Sequence of chain 1.A:
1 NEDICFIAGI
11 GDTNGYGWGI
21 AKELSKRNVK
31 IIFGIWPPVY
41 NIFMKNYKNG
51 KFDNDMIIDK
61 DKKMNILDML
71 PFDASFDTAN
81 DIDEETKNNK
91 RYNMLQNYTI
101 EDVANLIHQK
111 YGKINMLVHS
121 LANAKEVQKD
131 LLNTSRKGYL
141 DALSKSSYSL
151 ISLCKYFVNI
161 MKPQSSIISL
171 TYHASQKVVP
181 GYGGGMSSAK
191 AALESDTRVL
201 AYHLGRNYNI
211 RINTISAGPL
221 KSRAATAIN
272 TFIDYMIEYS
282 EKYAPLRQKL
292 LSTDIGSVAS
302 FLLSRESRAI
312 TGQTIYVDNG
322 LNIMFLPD

Binding-site contacts:
Ligand atom C1 contacts residue TYR182 of chain 1.A at 3.3 Å (hydrophobic).
Ligand atom C3 contacts residue ALA225 of chain 1.A at 3.6 Å (hydrophobic).
Ligand atom C12 contacts residue ILE228 of chain 1.A at 4.2 Å (hydrophobic).
Ligand atom C9 contacts residue ALA224 of chain 1.A at 3.4 Å (hydrophobic).
Ligand atom C6 contacts residue NAD1 of chain 1.C at 3.5 Å.
Ligand atom CL15 contacts residue VAL127 of chain 1.A at 3.8 Å.
Ligand atom CL14 contacts residue PHE273 of chain 1.A at 3.5 Å.
Ligand atom C8 contacts residue NAD1 of chain 1.C at 3.9 Å.
Ligand atom C13 contacts residue ILE228 of chain 1.A at 3.8 Å (hydrophobic).
Ligand atom C9 contacts residue ALA122 of chain 1.A at 3.8 Å (hydrophobic).
Ligand atom C2 contacts residue TYR182 of chain 1.A at 4.1 Å (hydrophobic).
Ligand atom C3 contacts residue NAD1 of chain 1.C at 3.0 Å.
Ligand atom CL14 contacts residue TYR172 of chain 1.A at 3.4 Å.
Ligand atom O17 contacts residue NAD1 of chain 1.C at 2.9 Å (h-bond).
Ligand atom C12 contacts residue VAL127 of chain 1.A at 4.0 Å (hydrophobic).
Ligand atom C10 contacts residue ALA224 of chain 1.A at 3.7 Å (hydrophobic).
Ligand atom O17 contacts residue TYR172 of chain 1.A at 3.9 Å.
Ligand atom C4 contacts residue NAD1 of chain 1.C at 3.3 Å.
Ligand atom CL16 contacts residue ALA122 of chain 1.A at 3.7 Å.
Ligand atom C12 contacts residue MET186 of chain 1.A at 3.9 Å (hydrophobic).
Ligand atom C6 contacts residue TYR182 of chain 1.A at 3.4 Å (hydrophobic).
Ligand atom C3 contacts residue ILE228 of chain 1.A at 3.7 Å (hydrophobic).
Ligand atom C4 contacts residue ALA225 of chain 1.A at 3.6 Å (hydrophobic).
Ligand atom C2 contacts residue NAD1 of chain 1.C at 3.2 Å.
Ligand atom CL15 contacts residue ASN123 of chain 1.A at 3.9 Å.
Ligand atom C5 contacts residue NAD1 of chain 1.C at 3.4 Å.
Ligand atom CL14 contacts residue NAD1 of chain 1.C at 3.6 Å.
Ligand atom C8 contacts residue ALA224 of chain 1.A at 4.0 Å (hydrophobic).
Ligand atom C10 contacts residue ALA122 of chain 1.A at 3.5 Å (hydrophobic).
Ligand atom O7 contacts residue NAD1 of chain 1.C at 3.2 Å.
Ligand atom C1 contacts residue NAD1 of chain 1.C at 3.4 Å.
Ligand atom C4 contacts residue ILE228 of chain 1.A at 3.8 Å (hydrophobic).
Ligand atom O17 contacts residue LYS190 of chain 1.A at 3.8 Å.
Ligand atom CL15 contacts residue MET186 of chain 1.A at 4.1 Å.
Ligand atom CL15 contacts residue ALA124 of chain 1.A at 3.5 Å.
Ligand atom C1 contacts residue TYR172 of chain 1.A at 3.7 Å (hydrophobic).
Ligand atom C13 contacts residue TYR182 of chain 1.A at 3.8 Å (hydrophobic).
Ligand atom CL16 contacts residue ALA224 of chain 1.A at 3.3 Å.
Ligand atom O17 contacts residue TYR182 of chain 1.A at 2.5 Å (h-bond).
Ligand atom CL16 contacts residue NAD1 of chain 1.C at 3.3 Å.

The small molecule below binds the protein below.
Small molecule (SMILES): Oc1cc(Cl)ccc1Oc1ccc(Cl)cc1Cl